Sequence of chain 3.A:
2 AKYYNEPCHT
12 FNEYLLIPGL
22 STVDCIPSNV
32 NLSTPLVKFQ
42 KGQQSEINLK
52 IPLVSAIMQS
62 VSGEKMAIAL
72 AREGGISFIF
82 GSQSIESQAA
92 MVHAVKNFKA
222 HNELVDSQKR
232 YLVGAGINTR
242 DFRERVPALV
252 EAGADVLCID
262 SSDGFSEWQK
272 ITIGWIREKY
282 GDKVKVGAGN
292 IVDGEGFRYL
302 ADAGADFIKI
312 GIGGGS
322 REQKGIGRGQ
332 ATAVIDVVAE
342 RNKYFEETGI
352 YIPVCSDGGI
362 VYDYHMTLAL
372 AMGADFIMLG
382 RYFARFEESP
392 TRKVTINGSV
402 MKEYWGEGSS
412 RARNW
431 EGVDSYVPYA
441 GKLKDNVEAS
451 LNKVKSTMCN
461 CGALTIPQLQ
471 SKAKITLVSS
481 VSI

Binding-site contacts:
Ligand atom O2 contacts residue GLU431 of chain 3.A at 3.4 Å (salt-bridge).
Ligand atom N1 contacts residue NAD1 of chain 3.D at 3.7 Å.
Ligand atom C2' contacts residue ASP358 of chain 3.A at 3.7 Å.
Ligand atom C6 contacts residue GLY432 of chain 3.A at 3.7 Å.
Ligand atom N9 contacts residue NAD1 of chain 3.D at 3.7 Å.
Ligand atom O3' contacts residue ASP358 of chain 3.A at 2.6 Å (salt-bridge).
Ligand atom O3' contacts residue ALA57 of chain 3.A at 3.3 Å.
Ligand atom O2' contacts residue NAD1 of chain 3.D at 3.7 Å.
Ligand atom O6 contacts residue GLY432 of chain 3.A at 3.1 Å.
Ligand atom N1 contacts residue GLU431 of chain 3.A at 2.7 Å (salt-bridge).
Ligand atom N1 contacts residue GLY432 of chain 3.A at 3.7 Å.
Ligand atom O1P contacts residue SER317 of chain 3.A at 3.0 Å (h-bond).
Ligand atom C5 contacts residue GLU408 of chain 3.A at 3.7 Å.
Ligand atom O1P contacts residue TYR405 of chain 3.A at 2.7 Å (h-bond).
Ligand atom O3P contacts residue GLY316 of chain 3.A at 3.1 Å.
Ligand atom O3P contacts residue GLY360 of chain 3.A at 3.6 Å.
Ligand atom O6 contacts residue GLY409 of chain 3.A at 2.7 Å (h-bond).
Ligand atom O1P contacts residue ARG382 of chain 3.A at 3.0 Å (salt-bridge).
Ligand atom C6 contacts residue GLY409 of chain 3.A at 3.6 Å.
Ligand atom N7 contacts residue GLY407 of chain 3.A at 3.5 Å.
Ligand atom C4' contacts residue ASP358 of chain 3.A at 3.6 Å.
Ligand atom O5' contacts residue GLY316 of chain 3.A at 3.5 Å.
Ligand atom C2 contacts residue GLU431 of chain 3.A at 3.5 Å.
Ligand atom O2P contacts residue GLY381 of chain 3.A at 2.8 Å (h-bond).
Ligand atom O3P contacts residue SER317 of chain 3.A at 2.9 Å (h-bond).
Ligand atom N3 contacts residue NAD1 of chain 3.D at 3.2 Å.
Ligand atom O2P contacts residue ARG382 of chain 3.A at 3.6 Å.
Ligand atom C4 contacts residue NAD1 of chain 3.D at 3.4 Å.
Ligand atom O3' contacts residue MET379 of chain 3.A at 3.6 Å.
Ligand atom O6 contacts residue GLY407 of chain 3.A at 3.3 Å.
Ligand atom N7 contacts residue GLU408 of chain 3.A at 2.8 Å (salt-bridge).
Ligand atom C3' contacts residue ASP358 of chain 3.A at 3.5 Å.
Ligand atom C5 contacts residue NAD1 of chain 3.D at 3.7 Å.
Ligand atom O6 contacts residue GLU408 of chain 3.A at 3.3 Å (salt-bridge).
Ligand atom C2 contacts residue NAD1 of chain 3.D at 3.4 Å.
Ligand atom C6 contacts residue GLU431 of chain 3.A at 3.6 Å.
Ligand atom O2' contacts residue ASP358 of chain 3.A at 2.6 Å (salt-bridge).
Ligand atom O2 contacts residue NAD1 of chain 3.D at 3.4 Å.
Ligand atom O2P contacts residue LEU380 of chain 3.A at 3.6 Å.
Ligand atom O6 contacts residue GLU431 of chain 3.A at 3.6 Å.

This protein binds this small molecule.
Small molecule (SMILES): O=c1[nH]c(=O)c2[nH+]cn([C@@H]3O[C@H](COP(=O)(O)O)[C@@H](O)[C@H]3O)c2[nH]1